Sequence of chain 3.A:
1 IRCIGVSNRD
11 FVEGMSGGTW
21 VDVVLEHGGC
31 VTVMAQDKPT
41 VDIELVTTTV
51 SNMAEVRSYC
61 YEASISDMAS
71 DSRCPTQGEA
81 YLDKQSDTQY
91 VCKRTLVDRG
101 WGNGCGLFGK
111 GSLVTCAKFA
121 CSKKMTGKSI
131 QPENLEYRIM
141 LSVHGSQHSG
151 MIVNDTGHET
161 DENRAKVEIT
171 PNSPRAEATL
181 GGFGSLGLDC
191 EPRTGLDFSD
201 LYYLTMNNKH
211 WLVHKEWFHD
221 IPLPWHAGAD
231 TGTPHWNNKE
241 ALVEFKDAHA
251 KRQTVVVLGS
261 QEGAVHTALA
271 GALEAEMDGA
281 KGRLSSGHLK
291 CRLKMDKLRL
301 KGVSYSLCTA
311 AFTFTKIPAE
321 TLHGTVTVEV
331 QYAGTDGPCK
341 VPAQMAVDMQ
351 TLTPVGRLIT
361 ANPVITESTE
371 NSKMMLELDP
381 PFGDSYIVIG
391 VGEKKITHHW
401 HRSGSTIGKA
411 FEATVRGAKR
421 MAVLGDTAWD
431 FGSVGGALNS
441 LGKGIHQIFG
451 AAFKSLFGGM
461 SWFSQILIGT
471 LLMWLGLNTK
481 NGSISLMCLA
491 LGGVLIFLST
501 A

A small-molecule ligand and the protein it binds are described below.
Small molecule (SMILES): CC(=O)N[C@H]1[C@H](O[C@H]2[C@H](O)[C@@H](NC(C)=O)CO[C@@H]2CO)O[C@H](CO)[C@@H](O)[C@@H]1O

Binding-site contacts:
Ligand atom C2 contacts residue ASN154 of chain 3.A at 4.0 Å.
Ligand atom C3 contacts residue THR156 of chain 3.A at 4.0 Å.
Ligand atom O5 contacts residue ASN154 of chain 3.A at 4.0 Å.
Ligand atom C2 contacts residue THR156 of chain 3.A at 3.9 Å.
Ligand atom C1 contacts residue MET151 of chain 3.A at 4.4 Å (hydrophobic).
Ligand atom C7 contacts residue ASN154 of chain 3.A at 3.5 Å.
Ligand atom O5 contacts residue THR156 of chain 3.A at 4.2 Å.
Ligand atom N2 contacts residue ASN154 of chain 3.A at 3.8 Å.
Ligand atom C1 contacts residue THR156 of chain 3.A at 3.4 Å.
Ligand atom C1 contacts residue ASN154 of chain 3.A at 3.0 Å.
Ligand atom N2 contacts residue THR156 of chain 3.A at 3.8 Å.
Ligand atom C7 contacts residue GLY150 of chain 3.A at 4.3 Å.
Ligand atom C8 contacts residue ASN154 of chain 3.A at 3.9 Å.
Ligand atom C5 contacts residue THR156 of chain 3.A at 4.3 Å.
Ligand atom O7 contacts residue GLY150 of chain 3.A at 3.4 Å (h-bond).
Ligand atom O7 contacts residue ASN154 of chain 3.A at 3.3 Å (h-bond).